Binding-site contacts:
Ligand atom O3' contacts residue TRP60 of chain 51.A at 4.4 Å.
Ligand atom O5' contacts residue PRO276 of chain 51.A at 2.8 Å.
Ligand atom C6 contacts residue TRP60 of chain 51.A at 3.4 Å (hydrophobic).
Ligand atom C5 contacts residue TRP60 of chain 51.A at 3.8 Å (hydrophobic).
Ligand atom OP2 contacts residue TRP60 of chain 51.A at 4.4 Å.
Ligand atom N6 contacts residue TRP60 of chain 51.A at 3.0 Å.
Ligand atom C1' contacts residue TRP60 of chain 51.A at 3.5 Å (hydrophobic).
Ligand atom N3 contacts residue TRP60 of chain 51.A at 3.0 Å.
Ligand atom OP1 contacts residue GLN137 of chain 51.A at 4.4 Å.
Ligand atom C2' contacts residue GLN137 of chain 51.A at 2.9 Å.
Ligand atom OP2 contacts residue GLN137 of chain 51.A at 3.8 Å.
Ligand atom O4' contacts residue TRP60 of chain 51.A at 4.2 Å.
Ligand atom OP2 contacts residue ASN139 of chain 51.A at 3.3 Å (h-bond).
Ligand atom C3' contacts residue GLN137 of chain 51.A at 2.6 Å.
Ligand atom P contacts residue ASN139 of chain 51.A at 3.7 Å.
Ligand atom N1 contacts residue TRP60 of chain 51.A at 3.5 Å.
Ligand atom P contacts residue PRO276 of chain 51.A at 3.8 Å.
Ligand atom C5' contacts residue PRO276 of chain 51.A at 3.7 Å (hydrophobic).
Ligand atom OP1 contacts residue ASN139 of chain 51.A at 3.1 Å (h-bond).
Ligand atom O5' contacts residue GLN137 of chain 51.A at 4.3 Å.
Ligand atom C1' contacts residue GLN137 of chain 51.A at 4.0 Å.
Ligand atom C4' contacts residue GLN137 of chain 51.A at 4.1 Å.
Ligand atom OP2 contacts residue PRO276 of chain 51.A at 3.9 Å.
Ligand atom OP2 contacts residue ARG534 of chain 51.A at 3.6 Å.
Ligand atom N9 contacts residue TRP60 of chain 51.A at 3.8 Å.
Ligand atom C4 contacts residue TRP60 of chain 51.A at 3.5 Å (hydrophobic).
Ligand atom P contacts residue GLN137 of chain 51.A at 3.5 Å.
Ligand atom C2' contacts residue TRP60 of chain 51.A at 4.1 Å (hydrophobic).
Ligand atom N6 contacts residue ASP58 of chain 51.A at 4.3 Å.
Ligand atom O5' contacts residue TRP60 of chain 51.A at 3.8 Å.
Ligand atom C8 contacts residue TRP60 of chain 51.A at 4.4 Å (hydrophobic).
Ligand atom O3' contacts residue GLN137 of chain 51.A at 2.0 Å (h-bond).
Ligand atom C2 contacts residue TRP60 of chain 51.A at 3.4 Å (hydrophobic).
Ligand atom C3' contacts residue PRO276 of chain 51.A at 3.2 Å (hydrophobic).
Ligand atom OP1 contacts residue PRO276 of chain 51.A at 3.1 Å.
Ligand atom O3' contacts residue PRO276 of chain 51.A at 3.4 Å.
Ligand atom C4' contacts residue PRO276 of chain 51.A at 3.7 Å (hydrophobic).
Ligand atom N7 contacts residue TRP60 of chain 51.A at 3.9 Å.
Ligand atom OP1 contacts residue ASN275 of chain 51.A at 4.5 Å.
Ligand atom N6 contacts residue GLY57 of chain 51.A at 3.7 Å.

Sequence of chain 51.A:
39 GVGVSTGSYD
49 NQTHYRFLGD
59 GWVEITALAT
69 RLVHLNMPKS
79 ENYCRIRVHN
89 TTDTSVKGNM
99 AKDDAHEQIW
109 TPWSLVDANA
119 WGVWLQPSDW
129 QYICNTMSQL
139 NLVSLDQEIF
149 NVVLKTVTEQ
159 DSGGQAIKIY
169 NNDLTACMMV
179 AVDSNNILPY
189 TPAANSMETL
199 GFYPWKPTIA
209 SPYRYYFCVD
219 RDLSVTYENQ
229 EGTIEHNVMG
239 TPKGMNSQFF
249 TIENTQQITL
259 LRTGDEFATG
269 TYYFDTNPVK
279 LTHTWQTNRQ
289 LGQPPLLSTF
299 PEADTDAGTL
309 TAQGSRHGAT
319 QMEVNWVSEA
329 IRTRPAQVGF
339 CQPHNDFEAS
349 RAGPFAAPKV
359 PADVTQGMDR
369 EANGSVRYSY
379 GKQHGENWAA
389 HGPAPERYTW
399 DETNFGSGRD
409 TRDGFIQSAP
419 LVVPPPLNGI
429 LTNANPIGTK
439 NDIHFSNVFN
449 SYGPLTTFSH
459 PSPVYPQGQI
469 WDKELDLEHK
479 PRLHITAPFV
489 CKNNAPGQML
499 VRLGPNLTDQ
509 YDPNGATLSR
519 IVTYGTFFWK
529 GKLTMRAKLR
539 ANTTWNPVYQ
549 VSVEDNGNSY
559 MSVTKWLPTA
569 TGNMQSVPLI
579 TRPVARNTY

A protein and the small-molecule ligand that binds it are described below.
Small molecule (SMILES): Nc1ccn([C@H]2C[C@H](O[P](=O)(O)OC[C@H]3O[C@@H](n4cnc5c(N)ncnc54)C[C@@H]3O[P](=O)(O)OC[C@H]3O[C@@H](n4cnc5c(N)ncnc54)C[C@@H]3O[P](=O)(O)OC[C@H]3O[C@@H](n4cnc5c(N)ncnc54)C[C@@H]3O)[C@@H](COP(=O)=O)O2)c(=O)n1